This small molecule binds to this protein.
Small molecule (SMILES): O=C(CCCC[C@@H]1SC[C@@H]2NC(=O)N[C@@H]21)N[C@@H](CS(=O)(=O)O)C(=O)NC/C1=C2\C=CC(=N2)/C=c2/cc/c([nH]2)=C(\CNC(=O)[C@H](CS(=O)(=O)O)NC(=O)CCCC[C@@H]2SC[C@@H]3NC(=O)N[C@@H]32)C2=N/C(=C\[C@H]3C=C[C@@H]1N3)C=C2

Sequence of chain 1.A:
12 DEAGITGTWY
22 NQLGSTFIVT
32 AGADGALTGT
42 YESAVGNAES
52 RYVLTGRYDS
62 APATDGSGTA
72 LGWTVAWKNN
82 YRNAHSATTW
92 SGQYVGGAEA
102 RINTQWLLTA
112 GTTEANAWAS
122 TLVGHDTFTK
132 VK

Binding-site contacts:
Ligand atom C20 contacts residue ALA120 of chain 1.C at 3.3 Å (hydrophobic).
Ligand atom N7 contacts residue FE1 of chain 1.J at 2.1 Å.
Ligand atom O contacts residue ASN22 of chain 1.C at 3.0 Å (h-bond).
Ligand atom N4 contacts residue IMD1 of chain 1.I at 2.9 Å (h-bond).
Ligand atom C23 contacts residue FE1 of chain 1.J at 3.0 Å.
Ligand atom O4 contacts residue ASN48 of chain 1.A at 2.6 Å (h-bond).
Ligand atom N10 contacts residue ASP127 of chain 1.A at 2.8 Å (salt-bridge).
Ligand atom N11 contacts residue SER44 of chain 1.A at 3.0 Å (h-bond).
Ligand atom C21 contacts residue ALA120 of chain 1.C at 2.8 Å (hydrophobic).
Ligand atom N2 contacts residue ASN48 of chain 1.C at 3.0 Å (h-bond).
Ligand atom O7 contacts residue SER26 of chain 1.A at 2.6 Å (h-bond).
Ligand atom C19 contacts residue ALA120 of chain 1.C at 2.6 Å (hydrophobic).
Ligand atom C20 contacts residue FE1 of chain 1.J at 3.0 Å.
Ligand atom C27 contacts residue FE1 of chain 1.J at 3.0 Å.
Ligand atom N5 contacts residue FE1 of chain 1.J at 2.0 Å.
Ligand atom N4 contacts residue IMD1 of chain 1.F at 2.9 Å (h-bond).
Ligand atom C23 contacts residue IMD1 of chain 1.F at 3.2 Å.
Ligand atom O7 contacts residue ASN22 of chain 1.A at 2.9 Å (h-bond).
Ligand atom C11 contacts residue ASN48 of chain 1.C at 3.0 Å.
Ligand atom N1 contacts residue ASP127 of chain 1.C at 2.8 Å (salt-bridge).
Ligand atom C32 contacts residue FE1 of chain 1.J at 3.1 Å.
Ligand atom C15 contacts residue FE1 of chain 1.J at 3.0 Å.
Ligand atom O contacts residue SER26 of chain 1.C at 2.6 Å (h-bond).
Ligand atom O7 contacts residue TYR42 of chain 1.A at 2.6 Å (h-bond).
Ligand atom N6 contacts residue IMD1 of chain 1.I at 2.9 Å (h-bond).
Ligand atom N7 contacts residue IMD1 of chain 1.I at 2.9 Å (h-bond).
Ligand atom N5 contacts residue IMD1 of chain 1.I at 2.8 Å (h-bond).
Ligand atom N contacts residue SER44 of chain 1.C at 3.0 Å (h-bond).
Ligand atom N5 contacts residue IMD1 of chain 1.F at 2.9 Å (h-bond).
Ligand atom C24 contacts residue FE1 of chain 1.J at 3.1 Å.
Ligand atom N4 contacts residue FE1 of chain 1.J at 2.0 Å.
Ligand atom O8 contacts residue SER87 of chain 1.A at 2.7 Å (h-bond).
Ligand atom N7 contacts residue IMD1 of chain 1.F at 2.9 Å (h-bond).
Ligand atom C16 contacts residue FE1 of chain 1.J at 3.2 Å.
Ligand atom C29 contacts residue FE1 of chain 1.J at 3.1 Å.
Ligand atom O11 contacts residue SER87 of chain 1.C at 2.8 Å (h-bond).
Ligand atom O contacts residue TYR42 of chain 1.C at 2.7 Å (h-bond).
Ligand atom N6 contacts residue FE1 of chain 1.J at 2.0 Å.
Ligand atom N9 contacts residue ASN48 of chain 1.A at 3.1 Å (h-bond).
Ligand atom N6 contacts residue IMD1 of chain 1.F at 3.0 Å (h-bond).

Sequence of chain 1.C:
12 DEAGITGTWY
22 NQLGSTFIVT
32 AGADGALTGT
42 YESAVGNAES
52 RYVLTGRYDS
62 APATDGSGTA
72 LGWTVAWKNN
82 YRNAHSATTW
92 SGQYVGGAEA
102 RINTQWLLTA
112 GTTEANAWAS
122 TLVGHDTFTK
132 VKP